Binding-site contacts:
Ligand atom C12 contacts residue GLU89 of chain 2.A at 3.6 Å.
Ligand atom O6 contacts residue ASN485 of chain 2.A at 2.8 Å (h-bond).
Ligand atom C6 contacts residue GLY136 of chain 2.A at 3.7 Å.
Ligand atom N13 contacts residue ASN283 of chain 2.A at 3.3 Å (h-bond).
Ligand atom C7 contacts residue LEU137 of chain 2.A at 3.5 Å (hydrophobic).
Ligand atom N88 contacts residue HIS378 of chain 2.A at 3.6 Å.
Ligand atom O2 contacts residue TYR574 of chain 2.A at 3.1 Å (h-bond).
Ligand atom C11 contacts residue ASP284 of chain 2.A at 3.5 Å.
Ligand atom O3 contacts residue GLU673 of chain 2.A at 2.8 Å (salt-bridge).
Ligand atom O3 contacts residue ALA674 of chain 2.A at 3.3 Å (h-bond).
Ligand atom O4 contacts residue ASN485 of chain 2.A at 3.5 Å (h-bond).
Ligand atom O7 contacts residue LEU137 of chain 2.A at 3.0 Å (h-bond).
Ligand atom C11 contacts residue GLU89 of chain 2.A at 3.4 Å.
Ligand atom C4 contacts residue GLY676 of chain 2.A at 3.8 Å.
Ligand atom O5 contacts residue HIS378 of chain 2.A at 3.6 Å (h-bond).
Ligand atom O6 contacts residue VAL456 of chain 2.A at 3.8 Å.
Ligand atom C16 contacts residue ASN283 of chain 2.A at 3.4 Å.
Ligand atom C17 contacts residue ASN283 of chain 2.A at 3.5 Å.
Ligand atom C16 contacts residue ARG293 of chain 2.A at 3.6 Å.
Ligand atom C3 contacts residue GLU673 of chain 2.A at 3.4 Å.
Ligand atom N1 contacts residue HIS378 of chain 2.A at 3.5 Å (h-bond).
Ligand atom C10 contacts residue ASP284 of chain 2.A at 3.7 Å.
Ligand atom O4 contacts residue GLY676 of chain 2.A at 2.9 Å (h-bond).
Ligand atom N88 contacts residue THR379 of chain 2.A at 3.3 Å.
Ligand atom O3 contacts residue GLY676 of chain 2.A at 3.1 Å (h-bond).
Ligand atom C15 contacts residue ASP284 of chain 2.A at 3.6 Å.
Ligand atom C17 contacts residue CO31 of chain 2.E at 3.3 Å.
Ligand atom C13 contacts residue ASN283 of chain 2.A at 3.6 Å.
Ligand atom C14 contacts residue HIS342 of chain 2.A at 3.7 Å.
Ligand atom C6 contacts residue ASN485 of chain 2.A at 3.3 Å.
Ligand atom C6 contacts residue HIS378 of chain 2.A at 3.5 Å.
Ligand atom O3 contacts residue SER675 of chain 2.A at 3.0 Å (h-bond).
Ligand atom C5 contacts residue GLY136 of chain 2.A at 3.7 Å.
Ligand atom O4 contacts residue SER675 of chain 2.A at 3.6 Å.
Ligand atom O5 contacts residue LEU137 of chain 2.A at 3.6 Å.
Ligand atom C5 contacts residue LEU137 of chain 2.A at 3.8 Å (hydrophobic).
Ligand atom C12 contacts residue ASP284 of chain 2.A at 3.7 Å.
Ligand atom O2 contacts residue GLU673 of chain 2.A at 3.1 Å (salt-bridge).
Ligand atom O6 contacts residue HIS378 of chain 2.A at 2.7 Å (h-bond).
Ligand atom C2 contacts residue HIS378 of chain 2.A at 3.4 Å.

Sequence of chain 2.A:
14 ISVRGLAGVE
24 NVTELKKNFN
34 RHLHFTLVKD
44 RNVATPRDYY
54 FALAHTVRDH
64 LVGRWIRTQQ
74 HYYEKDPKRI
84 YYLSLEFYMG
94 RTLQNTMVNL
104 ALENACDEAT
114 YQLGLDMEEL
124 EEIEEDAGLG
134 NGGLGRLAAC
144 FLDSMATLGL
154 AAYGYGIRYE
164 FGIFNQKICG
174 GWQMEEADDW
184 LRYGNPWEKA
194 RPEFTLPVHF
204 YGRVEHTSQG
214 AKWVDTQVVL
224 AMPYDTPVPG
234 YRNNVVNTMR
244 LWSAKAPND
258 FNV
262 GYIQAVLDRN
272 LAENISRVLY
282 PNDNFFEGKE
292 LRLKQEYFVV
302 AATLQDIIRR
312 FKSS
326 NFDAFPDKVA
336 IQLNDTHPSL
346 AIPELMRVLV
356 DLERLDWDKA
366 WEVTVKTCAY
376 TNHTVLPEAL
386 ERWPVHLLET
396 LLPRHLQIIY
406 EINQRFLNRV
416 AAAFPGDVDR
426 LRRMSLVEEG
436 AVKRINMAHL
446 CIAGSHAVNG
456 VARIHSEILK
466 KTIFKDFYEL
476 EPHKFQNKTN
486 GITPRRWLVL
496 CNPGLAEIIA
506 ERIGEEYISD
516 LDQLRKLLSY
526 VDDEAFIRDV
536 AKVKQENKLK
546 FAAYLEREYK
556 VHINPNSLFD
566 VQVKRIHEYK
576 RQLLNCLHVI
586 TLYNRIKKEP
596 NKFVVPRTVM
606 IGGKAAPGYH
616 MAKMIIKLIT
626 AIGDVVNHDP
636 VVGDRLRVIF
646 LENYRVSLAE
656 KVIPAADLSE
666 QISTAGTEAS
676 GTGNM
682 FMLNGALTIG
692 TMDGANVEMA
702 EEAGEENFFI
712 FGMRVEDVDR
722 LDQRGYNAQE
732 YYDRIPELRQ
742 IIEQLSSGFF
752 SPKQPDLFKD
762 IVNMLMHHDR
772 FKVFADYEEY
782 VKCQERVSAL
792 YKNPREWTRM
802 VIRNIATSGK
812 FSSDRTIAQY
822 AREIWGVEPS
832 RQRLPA

The small molecule below binds the protein below.
Small molecule (SMILES): CN(C)c1ccc(/C=C(\C#N)C(=O)N[C@@H]2O[C@H](CO)[C@@H](O)[C@H](O)[C@H]2O)cc1